Binding-site contacts:
Ligand atom C3' contacts residue HEM1 of chain 1.E at 2.9 Å.
Ligand atom C3 contacts residue VAL271 of chain 1.A at 3.7 Å (hydrophobic).
Ligand atom N11 contacts residue HEM1 of chain 1.E at 3.8 Å.
Ligand atom C6 contacts residue PRO269 of chain 1.A at 3.9 Å (hydrophobic).
Ligand atom C6 contacts residue HEM1 of chain 1.E at 3.7 Å.
Ligand atom N6 contacts residue TRP291 of chain 1.A at 2.8 Å (h-bond).
Ligand atom C7 contacts residue GLU296 of chain 1.A at 3.4 Å.
Ligand atom N1 contacts residue GLU296 of chain 1.A at 2.5 Å (salt-bridge).
Ligand atom C5' contacts residue GLN182 of chain 1.A at 3.5 Å.
Ligand atom C4 contacts residue HEM1 of chain 1.E at 3.9 Å.
Ligand atom C8 contacts residue GLY290 of chain 1.A at 3.9 Å.
Ligand atom C4' contacts residue HEM1 of chain 1.E at 4.0 Å.
Ligand atom N8 contacts residue HEM1 of chain 1.E at 3.9 Å.
Ligand atom N1 contacts residue HEM1 of chain 1.E at 3.9 Å.
Ligand atom N1' contacts residue GLU296 of chain 1.A at 3.3 Å (salt-bridge).
Ligand atom N6 contacts residue PRO269 of chain 1.A at 3.8 Å.
Ligand atom C8 contacts residue HEM1 of chain 1.E at 3.5 Å.
Ligand atom C2 contacts residue GLU296 of chain 1.A at 3.4 Å.
Ligand atom C8 contacts residue PRO269 of chain 1.A at 3.9 Å (hydrophobic).
Ligand atom C4' contacts residue VAL271 of chain 1.A at 3.8 Å (hydrophobic).
Ligand atom C23 contacts residue TRP10 of chain 1.B at 3.3 Å (hydrophobic).
Ligand atom CL contacts residue LEU41 of chain 1.A at 3.4 Å.
Ligand atom C24 contacts residue TRP10 of chain 1.B at 3.9 Å (hydrophobic).
Ligand atom N6 contacts residue TYR292 of chain 1.A at 3.7 Å.
Ligand atom C9 contacts residue HEM1 of chain 1.E at 3.9 Å.
Ligand atom C26 contacts residue MET40 of chain 1.A at 4.0 Å (hydrophobic).
Ligand atom C6 contacts residue TRP291 of chain 1.A at 3.9 Å (hydrophobic).
Ligand atom C6 contacts residue GLU296 of chain 1.A at 3.4 Å.
Ligand atom N6 contacts residue GLU296 of chain 1.A at 2.8 Å (salt-bridge).
Ligand atom C5' contacts residue GLU296 of chain 1.A at 3.8 Å.
Ligand atom C5 contacts residue HEM1 of chain 1.E at 3.5 Å.
Ligand atom C2' contacts residue HEM1 of chain 1.E at 3.1 Å.
Ligand atom N6 contacts residue HEM1 of chain 1.E at 3.4 Å.
Ligand atom C7 contacts residue HEM1 of chain 1.E at 3.3 Å.
Ligand atom C10 contacts residue HEM1 of chain 1.E at 2.9 Å.
Ligand atom C8 contacts residue SER289 of chain 1.A at 3.9 Å.
Ligand atom C8 contacts residue PHE288 of chain 1.A at 3.6 Å (hydrophobic).
Ligand atom N8 contacts residue VAL271 of chain 1.A at 4.0 Å.
Ligand atom C5 contacts residue PRO269 of chain 1.A at 3.8 Å (hydrophobic).
Ligand atom N8 contacts residue GLN182 of chain 1.A at 3.6 Å (h-bond).

Sequence of chain 1.B:
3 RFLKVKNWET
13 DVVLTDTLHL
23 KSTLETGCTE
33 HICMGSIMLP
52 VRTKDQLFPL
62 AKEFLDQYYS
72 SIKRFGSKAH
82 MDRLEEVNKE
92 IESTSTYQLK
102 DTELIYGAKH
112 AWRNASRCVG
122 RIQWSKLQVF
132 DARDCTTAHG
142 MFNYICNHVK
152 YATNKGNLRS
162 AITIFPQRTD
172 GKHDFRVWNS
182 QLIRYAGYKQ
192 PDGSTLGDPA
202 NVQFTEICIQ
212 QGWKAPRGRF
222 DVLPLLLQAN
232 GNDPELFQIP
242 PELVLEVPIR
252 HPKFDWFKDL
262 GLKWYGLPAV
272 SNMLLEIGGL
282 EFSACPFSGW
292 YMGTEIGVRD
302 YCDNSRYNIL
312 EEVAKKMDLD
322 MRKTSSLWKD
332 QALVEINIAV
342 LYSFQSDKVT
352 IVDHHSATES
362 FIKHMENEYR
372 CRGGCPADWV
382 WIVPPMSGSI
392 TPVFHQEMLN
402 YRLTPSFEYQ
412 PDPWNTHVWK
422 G

Sequence of chain 1.A:
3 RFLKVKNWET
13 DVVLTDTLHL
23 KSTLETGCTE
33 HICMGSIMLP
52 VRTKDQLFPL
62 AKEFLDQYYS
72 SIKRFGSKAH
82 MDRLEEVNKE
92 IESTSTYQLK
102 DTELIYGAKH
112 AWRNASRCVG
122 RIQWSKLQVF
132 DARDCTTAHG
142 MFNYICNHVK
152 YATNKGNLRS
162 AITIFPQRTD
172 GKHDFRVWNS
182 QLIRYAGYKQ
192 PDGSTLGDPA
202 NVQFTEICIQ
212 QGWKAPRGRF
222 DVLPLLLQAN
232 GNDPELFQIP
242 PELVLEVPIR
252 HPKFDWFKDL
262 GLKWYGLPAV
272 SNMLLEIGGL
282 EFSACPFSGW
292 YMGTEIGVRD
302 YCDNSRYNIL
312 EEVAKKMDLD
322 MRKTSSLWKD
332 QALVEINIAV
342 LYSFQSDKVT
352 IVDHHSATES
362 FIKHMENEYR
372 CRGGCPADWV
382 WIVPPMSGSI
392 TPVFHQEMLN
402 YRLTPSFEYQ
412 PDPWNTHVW

The small molecule below binds the protein below.
Small molecule (SMILES): Cc1cc(N)nc(C[C@H]2CNC[C@@H]2NCCNCc2cccc(Cl)c2)c1